Binding-site contacts:
Ligand atom C3 contacts residue ASN635 of chain 1.C at 3.9 Å.
Ligand atom C8 contacts residue VAL634 of chain 1.C at 4.3 Å (hydrophobic).
Ligand atom O5 contacts residue ASN635 of chain 1.C at 2.4 Å (h-bond).
Ligand atom C2 contacts residue ASN635 of chain 1.C at 2.5 Å.
Ligand atom C8 contacts residue GLN663 of chain 1.C at 3.4 Å.
Ligand atom C1 contacts residue THR637 of chain 1.C at 4.3 Å.
Ligand atom N2 contacts residue GLN663 of chain 1.C at 4.3 Å.
Ligand atom N2 contacts residue ASN635 of chain 1.C at 2.9 Å (h-bond).
Ligand atom O5 contacts residue THR637 of chain 1.C at 4.3 Å.
Ligand atom C4 contacts residue ASN635 of chain 1.C at 4.3 Å.
Ligand atom C5 contacts residue ASN635 of chain 1.C at 3.8 Å.
Ligand atom C1 contacts residue ASN635 of chain 1.C at 1.5 Å.
Ligand atom C7 contacts residue ASN635 of chain 1.C at 3.2 Å.
Ligand atom O7 contacts residue ASN635 of chain 1.C at 3.1 Å (h-bond).
Ligand atom C7 contacts residue GLN663 of chain 1.C at 4.4 Å.
Ligand atom C8 contacts residue ASN635 of chain 1.C at 4.3 Å.

Sequence of chain 1.C:
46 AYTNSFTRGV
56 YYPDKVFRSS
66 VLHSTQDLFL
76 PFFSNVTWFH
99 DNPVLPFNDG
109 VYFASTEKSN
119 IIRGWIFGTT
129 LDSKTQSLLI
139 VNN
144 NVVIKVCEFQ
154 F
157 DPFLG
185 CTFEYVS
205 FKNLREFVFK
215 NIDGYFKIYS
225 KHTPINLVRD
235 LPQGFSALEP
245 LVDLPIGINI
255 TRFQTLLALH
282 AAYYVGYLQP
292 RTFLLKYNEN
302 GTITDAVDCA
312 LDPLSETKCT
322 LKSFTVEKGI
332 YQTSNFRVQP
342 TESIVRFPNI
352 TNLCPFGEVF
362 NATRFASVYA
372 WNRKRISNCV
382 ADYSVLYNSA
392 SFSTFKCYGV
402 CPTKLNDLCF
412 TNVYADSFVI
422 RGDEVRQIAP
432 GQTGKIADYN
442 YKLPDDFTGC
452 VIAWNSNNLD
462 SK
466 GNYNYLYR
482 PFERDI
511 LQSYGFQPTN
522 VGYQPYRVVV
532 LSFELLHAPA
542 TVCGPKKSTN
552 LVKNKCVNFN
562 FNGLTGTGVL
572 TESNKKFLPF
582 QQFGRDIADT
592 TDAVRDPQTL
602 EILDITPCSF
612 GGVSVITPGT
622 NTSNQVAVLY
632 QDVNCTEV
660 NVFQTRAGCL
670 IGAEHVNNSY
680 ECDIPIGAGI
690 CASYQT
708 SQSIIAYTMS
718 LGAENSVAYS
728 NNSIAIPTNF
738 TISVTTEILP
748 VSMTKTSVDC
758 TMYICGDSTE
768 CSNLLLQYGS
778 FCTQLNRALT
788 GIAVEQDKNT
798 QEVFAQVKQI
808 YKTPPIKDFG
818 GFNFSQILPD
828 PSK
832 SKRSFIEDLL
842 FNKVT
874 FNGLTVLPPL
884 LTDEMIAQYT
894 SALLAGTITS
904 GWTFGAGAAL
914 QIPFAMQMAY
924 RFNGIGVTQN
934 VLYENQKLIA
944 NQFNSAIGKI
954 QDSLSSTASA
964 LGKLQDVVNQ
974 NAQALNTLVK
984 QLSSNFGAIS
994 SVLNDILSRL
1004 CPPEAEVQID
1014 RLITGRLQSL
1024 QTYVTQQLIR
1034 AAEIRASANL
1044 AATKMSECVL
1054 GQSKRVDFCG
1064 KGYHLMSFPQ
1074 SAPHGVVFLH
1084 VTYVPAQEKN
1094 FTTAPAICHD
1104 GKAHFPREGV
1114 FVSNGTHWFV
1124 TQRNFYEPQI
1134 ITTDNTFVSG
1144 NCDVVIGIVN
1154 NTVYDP

A small-molecule ligand and the protein it binds are described below.
Small molecule (SMILES): CC(=O)N[C@@H]1[C@@H](O)[C@H](O)[C@@H](CO)O[C@H]1O